Sequence of chain 1.Y:
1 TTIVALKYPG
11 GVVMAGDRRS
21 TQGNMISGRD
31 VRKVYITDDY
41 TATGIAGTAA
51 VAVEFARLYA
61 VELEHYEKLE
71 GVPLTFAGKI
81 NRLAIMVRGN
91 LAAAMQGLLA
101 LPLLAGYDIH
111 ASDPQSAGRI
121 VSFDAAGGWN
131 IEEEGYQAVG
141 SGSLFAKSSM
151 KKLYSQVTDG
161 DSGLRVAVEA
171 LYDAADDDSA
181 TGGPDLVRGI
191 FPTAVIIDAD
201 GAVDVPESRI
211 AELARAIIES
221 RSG

The small molecule below binds the protein below.
Small molecule (SMILES): Cc1cc(C(=O)N[C@@H](CC(=O)N2CCC[C@@H]2c2ccccc2)C(=O)N[C@@H](C)c2ncc(-c3ccccc3F)[nH]2)no1

Binding-site contacts:
Ligand atom C07 contacts residue VAL31 of chain 1.X at 3.5 Å (hydrophobic).
Ligand atom O24 contacts residue ALA126 of chain 1.Y at 3.3 Å.
Ligand atom C20 contacts residue ASP124 of chain 1.Y at 3.5 Å.
Ligand atom C36 contacts residue SER20 of chain 1.X at 3.4 Å.
Ligand atom C05 contacts residue GLY47 of chain 1.X at 3.7 Å.
Ligand atom C39 contacts residue PHE123 of chain 1.Y at 3.4 Å (hydrophobic).
Ligand atom C33 contacts residue TRP129 of chain 1.Y at 3.5 Å (hydrophobic).
Ligand atom C35 contacts residue ASN130 of chain 1.Y at 3.3 Å.
Ligand atom C38 contacts residue GLY128 of chain 1.Y at 3.5 Å.
Ligand atom C28 contacts residue ASP124 of chain 1.Y at 3.6 Å.
Ligand atom F08 contacts residue VAL31 of chain 1.X at 3.4 Å.
Ligand atom N19 contacts residue ASP124 of chain 1.Y at 2.6 Å (salt-bridge).
Ligand atom C03 contacts residue GLY47 of chain 1.X at 3.5 Å.
Ligand atom C26 contacts residue LEU98 of chain 1.X at 3.5 Å (hydrophobic).
Ligand atom C33 contacts residue ASN130 of chain 1.Y at 3.6 Å.
Ligand atom C35 contacts residue VAL31 of chain 1.X at 3.4 Å (hydrophobic).
Ligand atom C22 contacts residue ASP124 of chain 1.Y at 3.6 Å.
Ligand atom C13 contacts residue ALA49 of chain 1.X at 3.5 Å (hydrophobic).
Ligand atom N04 contacts residue GLY47 of chain 1.X at 2.8 Å (h-bond).
Ligand atom C38 contacts residue SER122 of chain 1.Y at 3.6 Å.
Ligand atom F08 contacts residue ALA49 of chain 1.X at 3.5 Å.
Ligand atom N14 contacts residue SER20 of chain 1.X at 3.0 Å (h-bond).
Ligand atom C38 contacts residue TRP129 of chain 1.Y at 3.7 Å (hydrophobic).
Ligand atom N15 contacts residue THR21 of chain 1.X at 3.3 Å (h-bond).
Ligand atom C10 contacts residue LYS33 of chain 1.X at 3.5 Å.
Ligand atom C39 contacts residue SER122 of chain 1.Y at 3.6 Å.
Ligand atom O17 contacts residue ALA49 of chain 1.X at 2.9 Å (h-bond).
Ligand atom C10 contacts residue ALA52 of chain 1.X at 3.6 Å (hydrophobic).
Ligand atom C11 contacts residue LYS33 of chain 1.X at 3.5 Å.
Ligand atom N23 contacts residue ASP124 of chain 1.Y at 3.2 Å (salt-bridge).
Ligand atom C18 contacts residue ASP124 of chain 1.Y at 3.6 Å.
Ligand atom C38 contacts residue ASN130 of chain 1.Y at 3.7 Å.
Ligand atom C01 contacts residue THR21 of chain 1.X at 3.5 Å.
Ligand atom C36 contacts residue SER27 of chain 1.X at 3.7 Å.
Ligand atom C32 contacts residue ASN130 of chain 1.Y at 3.7 Å.
Ligand atom C05 contacts residue ALA49 of chain 1.X at 3.7 Å (hydrophobic).
Ligand atom C34 contacts residue ASN130 of chain 1.Y at 3.6 Å.
Ligand atom O17 contacts residue THR48 of chain 1.X at 3.5 Å.
Ligand atom O41 contacts residue GLN22 of chain 1.X at 2.9 Å (h-bond).
Ligand atom C11 contacts residue ILE45 of chain 1.X at 3.0 Å (hydrophobic).

Sequence of chain 1.X:
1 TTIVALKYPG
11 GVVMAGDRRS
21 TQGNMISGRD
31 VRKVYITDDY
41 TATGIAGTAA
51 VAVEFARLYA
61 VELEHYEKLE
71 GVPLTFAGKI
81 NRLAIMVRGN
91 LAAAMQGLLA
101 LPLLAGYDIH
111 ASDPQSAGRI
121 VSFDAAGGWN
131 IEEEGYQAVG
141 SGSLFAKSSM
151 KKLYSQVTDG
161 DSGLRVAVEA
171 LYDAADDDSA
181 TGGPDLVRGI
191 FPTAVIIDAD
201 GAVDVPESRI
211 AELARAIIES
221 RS